Binding-site contacts:
Ligand atom O2 contacts residue TYR254 of chain 1.B at 3.2 Å.
Ligand atom O2 contacts residue ARG28 of chain 1.B at 4.2 Å.
Ligand atom C1 contacts residue TYR189 of chain 1.B at 4.3 Å (hydrophobic).
Ligand atom C3 contacts residue ARG28 of chain 1.B at 3.8 Å.
Ligand atom O1 contacts residue LEU185 of chain 1.B at 3.8 Å.
Ligand atom C4 contacts residue ARG28 of chain 1.B at 4.2 Å.
Ligand atom C3 contacts residue TYR189 of chain 1.B at 3.9 Å (hydrophobic).
Ligand atom C2 contacts residue TRP315 of chain 1.B at 4.4 Å (hydrophobic).
Ligand atom C5 contacts residue GLU227 of chain 1.B at 3.4 Å.
Ligand atom C4 contacts residue GLU227 of chain 1.B at 3.8 Å.
Ligand atom C3 contacts residue ASP72 of chain 1.B at 3.8 Å.
Ligand atom C5 contacts residue TYR254 of chain 1.B at 3.5 Å (hydrophobic).
Ligand atom O3 contacts residue TYR189 of chain 1.B at 3.9 Å.
Ligand atom O4 contacts residue GLU227 of chain 1.B at 3.1 Å (salt-bridge).
Ligand atom O5 contacts residue THR255 of chain 1.B at 4.1 Å.
Ligand atom C1 contacts residue GLU227 of chain 1.B at 3.8 Å.
Ligand atom O4 contacts residue TRP315 of chain 1.B at 3.7 Å.
Ligand atom O5 contacts residue TRP315 of chain 1.B at 3.6 Å.
Ligand atom O5 contacts residue TYR189 of chain 1.B at 4.0 Å.
Ligand atom C2 contacts residue ARG28 of chain 1.B at 3.8 Å.
Ligand atom O5 contacts residue GLU227 of chain 1.B at 2.5 Å (salt-bridge).
Ligand atom C1 contacts residue TRP315 of chain 1.B at 3.9 Å (hydrophobic).
Ligand atom O2 contacts residue GLU227 of chain 1.B at 2.8 Å (salt-bridge).
Ligand atom C2 contacts residue GLU227 of chain 1.B at 3.5 Å.
Ligand atom C2 contacts residue TYR189 of chain 1.B at 3.8 Å (hydrophobic).
Ligand atom O3 contacts residue ASP72 of chain 1.B at 3.1 Å (salt-bridge).
Ligand atom C4 contacts residue ASP72 of chain 1.B at 3.3 Å.
Ligand atom O4 contacts residue ASP72 of chain 1.B at 2.5 Å (salt-bridge).
Ligand atom C5 contacts residue TYR189 of chain 1.B at 3.8 Å (hydrophobic).
Ligand atom C4 contacts residue PHE26 of chain 1.B at 3.9 Å (hydrophobic).
Ligand atom O5 contacts residue TYR254 of chain 1.B at 3.7 Å.
Ligand atom C3 contacts residue TRP315 of chain 1.B at 4.3 Å (hydrophobic).
Ligand atom O3 contacts residue ARG28 of chain 1.B at 2.9 Å (salt-bridge).
Ligand atom C4 contacts residue TYR189 of chain 1.B at 3.5 Å (hydrophobic).
Ligand atom O3 contacts residue TRP121 of chain 1.B at 3.5 Å.
Ligand atom O4 contacts residue PHE26 of chain 1.B at 3.7 Å.
Ligand atom O3 contacts residue TRP315 of chain 1.B at 3.6 Å.
Ligand atom O5 contacts residue PHE26 of chain 1.B at 4.3 Å.
Ligand atom C1 contacts residue LEU276 of chain 1.B at 3.9 Å (hydrophobic).
Ligand atom C5 contacts residue PHE26 of chain 1.B at 4.1 Å (hydrophobic).

This small molecule binds to this protein.
Small molecule (SMILES): O=C[C@H](O)[C@@H](O)[C@@H](CO)O[C@@H]1OC[C@@H](O[C@@H]2OC[C@@H](O)[C@H](O)[C@H]2O)[C@H](O)[C@H]1O

Sequence of chain 1.B:
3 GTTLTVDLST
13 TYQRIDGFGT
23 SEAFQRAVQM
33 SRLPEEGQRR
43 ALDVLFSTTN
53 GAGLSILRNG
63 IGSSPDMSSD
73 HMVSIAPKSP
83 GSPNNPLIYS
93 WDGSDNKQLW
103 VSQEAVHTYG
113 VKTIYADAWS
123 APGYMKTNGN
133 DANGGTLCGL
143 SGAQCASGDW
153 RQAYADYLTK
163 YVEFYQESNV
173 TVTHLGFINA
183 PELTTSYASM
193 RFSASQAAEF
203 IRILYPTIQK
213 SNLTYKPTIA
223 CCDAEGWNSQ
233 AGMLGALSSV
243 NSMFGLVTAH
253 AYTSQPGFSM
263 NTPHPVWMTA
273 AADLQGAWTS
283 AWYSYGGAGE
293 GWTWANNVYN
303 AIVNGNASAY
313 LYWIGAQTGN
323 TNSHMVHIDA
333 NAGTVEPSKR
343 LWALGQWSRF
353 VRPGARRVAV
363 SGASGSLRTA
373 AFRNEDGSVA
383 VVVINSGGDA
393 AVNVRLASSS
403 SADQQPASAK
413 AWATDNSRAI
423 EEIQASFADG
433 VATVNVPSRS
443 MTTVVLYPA